Sequence of chain 1.A:
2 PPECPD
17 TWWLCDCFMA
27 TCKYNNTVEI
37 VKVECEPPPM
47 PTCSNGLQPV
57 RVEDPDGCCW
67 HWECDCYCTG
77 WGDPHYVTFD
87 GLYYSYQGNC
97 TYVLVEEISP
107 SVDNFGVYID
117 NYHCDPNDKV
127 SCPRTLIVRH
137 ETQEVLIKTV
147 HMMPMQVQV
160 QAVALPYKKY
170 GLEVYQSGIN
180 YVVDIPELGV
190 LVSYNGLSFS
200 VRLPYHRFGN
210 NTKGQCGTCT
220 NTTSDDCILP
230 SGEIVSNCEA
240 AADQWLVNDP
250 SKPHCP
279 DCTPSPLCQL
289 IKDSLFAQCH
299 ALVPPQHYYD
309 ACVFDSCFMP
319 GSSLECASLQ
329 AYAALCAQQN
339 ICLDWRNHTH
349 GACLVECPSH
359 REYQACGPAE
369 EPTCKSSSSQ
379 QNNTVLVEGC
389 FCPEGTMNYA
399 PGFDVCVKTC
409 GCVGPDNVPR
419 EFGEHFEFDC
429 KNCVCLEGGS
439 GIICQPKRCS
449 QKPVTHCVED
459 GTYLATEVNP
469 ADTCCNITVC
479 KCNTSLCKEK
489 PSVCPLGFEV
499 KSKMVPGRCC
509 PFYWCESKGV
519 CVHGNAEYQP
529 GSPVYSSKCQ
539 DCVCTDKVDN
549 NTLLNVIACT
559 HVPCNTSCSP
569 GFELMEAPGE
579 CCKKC

Binding-site contacts:
Ligand atom C6 contacts residue ASN548 of chain 1.A at 3.0 Å.
Ligand atom O3 contacts residue ASN549 of chain 1.A at 3.8 Å.
Ligand atom O4 contacts residue ASN549 of chain 1.A at 2.6 Å (h-bond).
Ligand atom C4 contacts residue ASN549 of chain 1.A at 4.0 Å.
Ligand atom N2 contacts residue ASN548 of chain 1.A at 2.9 Å (h-bond).
Ligand atom C6 contacts residue ASN549 of chain 1.A at 4.2 Å.
Ligand atom C7 contacts residue ASN548 of chain 1.A at 3.0 Å.
Ligand atom C3 contacts residue ASN548 of chain 1.A at 3.8 Å.
Ligand atom C5 contacts residue ASN549 of chain 1.A at 4.5 Å.
Ligand atom C5 contacts residue ASN548 of chain 1.A at 4.5 Å.
Ligand atom O5 contacts residue ASN548 of chain 1.A at 2.3 Å (h-bond).
Ligand atom O7 contacts residue ASN548 of chain 1.A at 3.5 Å (h-bond).
Ligand atom C1 contacts residue ASN548 of chain 1.A at 1.4 Å.
Ligand atom O3 contacts residue ASN548 of chain 1.A at 4.0 Å.
Ligand atom C4 contacts residue ASN548 of chain 1.A at 4.2 Å.
Ligand atom C1 contacts residue ASN548 of chain 1.A at 4.5 Å.
Ligand atom C5 contacts residue ASN548 of chain 1.A at 3.6 Å.
Ligand atom C2 contacts residue ASN548 of chain 1.A at 2.5 Å.
Ligand atom C8 contacts residue ASN548 of chain 1.A at 3.3 Å.

The small molecule below binds the protein below.
Small molecule (SMILES): CC(=O)N[C@H]1[C@H](O[C@H]2[C@H](O)[C@@H](NC(C)=O)CO[C@@H]2CO[C@@H]2O[C@@H](C)[C@@H](O)[C@@H](O)[C@@H]2O)O[C@H](CO)[C@@H](O[C@@H]2O[C@H](CO)[C@@H](O)[C@H](O)[C@@H]2O)[C@@H]1O